A small-molecule ligand and the protein it binds are described below.
Small molecule (SMILES): COc1ccc2c(c1)NC(=O)CN2c1nc(Cl)nc2ncccc12

Sequence of chain 1.D:
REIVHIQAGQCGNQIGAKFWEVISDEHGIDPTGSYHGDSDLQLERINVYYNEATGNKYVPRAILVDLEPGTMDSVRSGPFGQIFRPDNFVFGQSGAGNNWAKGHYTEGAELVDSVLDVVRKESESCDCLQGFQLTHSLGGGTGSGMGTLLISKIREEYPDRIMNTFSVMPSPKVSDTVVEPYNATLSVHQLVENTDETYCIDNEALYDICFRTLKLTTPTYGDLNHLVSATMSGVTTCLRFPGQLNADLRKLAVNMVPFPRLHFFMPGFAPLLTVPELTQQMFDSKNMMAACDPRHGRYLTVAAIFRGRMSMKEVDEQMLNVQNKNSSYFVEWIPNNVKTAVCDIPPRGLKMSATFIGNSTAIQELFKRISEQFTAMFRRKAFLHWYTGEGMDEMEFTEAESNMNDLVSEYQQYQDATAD

Sequence of chain 1.C:
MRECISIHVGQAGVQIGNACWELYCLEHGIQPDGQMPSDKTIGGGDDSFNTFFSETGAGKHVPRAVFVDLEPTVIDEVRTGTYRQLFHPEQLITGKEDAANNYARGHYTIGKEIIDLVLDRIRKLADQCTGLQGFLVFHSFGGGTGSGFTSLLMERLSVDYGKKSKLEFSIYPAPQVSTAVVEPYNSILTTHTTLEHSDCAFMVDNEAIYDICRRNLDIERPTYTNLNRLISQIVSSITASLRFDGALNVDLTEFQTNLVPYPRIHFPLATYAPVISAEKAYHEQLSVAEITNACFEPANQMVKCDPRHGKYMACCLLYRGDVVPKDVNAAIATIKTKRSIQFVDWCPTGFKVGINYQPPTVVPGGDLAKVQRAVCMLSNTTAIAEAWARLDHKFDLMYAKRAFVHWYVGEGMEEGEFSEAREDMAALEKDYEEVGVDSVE

Binding-site contacts:
Ligand atom C contacts residue ASN256 of chain 1.D at 3.6 Å.
Ligand atom C13 contacts residue THR179 of chain 1.C at 3.5 Å.
Ligand atom C10 contacts residue ALA314 of chain 1.D at 3.6 Å (hydrophobic).
Ligand atom C2 contacts residue MET257 of chain 1.D at 3.6 Å (hydrophobic).
Ligand atom C contacts residue LYS350 of chain 1.D at 3.5 Å.
Ligand atom C14 contacts residue ASN256 of chain 1.D at 3.6 Å.
Ligand atom CL contacts residue ALA248 of chain 1.D at 3.6 Å.
Ligand atom O1 contacts residue LYS252 of chain 1.D at 3.6 Å.
Ligand atom C13 contacts residue ASN256 of chain 1.D at 3.5 Å.
Ligand atom N1 contacts residue ALA248 of chain 1.D at 3.4 Å.
Ligand atom C1 contacts residue LYS350 of chain 1.D at 3.3 Å.
Ligand atom N1 contacts residue LEU253 of chain 1.D at 3.5 Å.
Ligand atom C11 contacts residue ALA315 of chain 1.D at 3.4 Å (hydrophobic).
Ligand atom C15 contacts residue ASN256 of chain 1.D at 3.3 Å.
Ligand atom C9 contacts residue ALA314 of chain 1.D at 3.7 Å (hydrophobic).
Ligand atom N4 contacts residue ASN256 of chain 1.D at 3.3 Å (h-bond).
Ligand atom C15 contacts residue LYS350 of chain 1.D at 3.3 Å.
Ligand atom C10 contacts residue ALA315 of chain 1.D at 3.8 Å (hydrophobic).
Ligand atom C10 contacts residue LYS350 of chain 1.D at 3.7 Å.
Ligand atom C14 contacts residue LEU246 of chain 1.D at 3.8 Å (hydrophobic).
Ligand atom O1 contacts residue ASN101 of chain 1.C at 3.6 Å.
Ligand atom O contacts residue LYS350 of chain 1.D at 3.1 Å.
Ligand atom C11 contacts residue ALA314 of chain 1.D at 3.9 Å (hydrophobic).
Ligand atom C2 contacts residue ALA314 of chain 1.D at 3.9 Å (hydrophobic).
Ligand atom C6 contacts residue ALA248 of chain 1.D at 3.6 Å (hydrophobic).
Ligand atom N4 contacts residue THR179 of chain 1.C at 2.6 Å (h-bond).
Ligand atom C3 contacts residue ALA314 of chain 1.D at 3.8 Å (hydrophobic).
Ligand atom C contacts residue VAL181 of chain 1.C at 3.2 Å (hydrophobic).
Ligand atom C11 contacts residue ALA352 of chain 1.D at 3.6 Å (hydrophobic).
Ligand atom C15 contacts residue THR179 of chain 1.C at 3.5 Å.
Ligand atom N3 contacts residue CYS239 of chain 1.D at 3.5 Å (h-bond).
Ligand atom C11 contacts residue ILE316 of chain 1.D at 3.7 Å (hydrophobic).
Ligand atom CL contacts residue LEU240 of chain 1.D at 3.4 Å.
Ligand atom C1 contacts residue ASN256 of chain 1.D at 3.5 Å.
Ligand atom N2 contacts residue CYS239 of chain 1.D at 3.4 Å.
Ligand atom C12 contacts residue LEU246 of chain 1.D at 3.9 Å (hydrophobic).
Ligand atom C7 contacts residue CYS239 of chain 1.D at 3.8 Å (hydrophobic).
Ligand atom C6 contacts residue LEU253 of chain 1.D at 3.8 Å (hydrophobic).
Ligand atom C14 contacts residue THR179 of chain 1.C at 3.7 Å.
Ligand atom N3 contacts residue ILE316 of chain 1.D at 3.5 Å.